Binding-site contacts:
Ligand atom C1 contacts residue ASN19 of chain 25.T at 1.7 Å.
Ligand atom C3 contacts residue ASN19 of chain 25.T at 4.1 Å.
Ligand atom O5 contacts residue ASN19 of chain 25.T at 2.8 Å (h-bond).
Ligand atom C5 contacts residue ASN19 of chain 25.T at 3.8 Å.
Ligand atom N2 contacts residue ASN19 of chain 25.T at 3.1 Å (h-bond).
Ligand atom O7 contacts residue ASN19 of chain 25.T at 4.1 Å.
Ligand atom C2 contacts residue ASN19 of chain 25.T at 3.0 Å.
Ligand atom C8 contacts residue ASN19 of chain 25.T at 4.3 Å.
Ligand atom C7 contacts residue ASN19 of chain 25.T at 3.6 Å.

The small molecule below binds the protein below.
Small molecule (SMILES): CC(=O)N[C@H]1[C@H](O[C@H]2[C@H](O)[C@@H](NC(C)=O)CO[C@@H]2CO)O[C@H](CO)[C@@H](O)[C@@H]1O

Sequence of chain 25.T:
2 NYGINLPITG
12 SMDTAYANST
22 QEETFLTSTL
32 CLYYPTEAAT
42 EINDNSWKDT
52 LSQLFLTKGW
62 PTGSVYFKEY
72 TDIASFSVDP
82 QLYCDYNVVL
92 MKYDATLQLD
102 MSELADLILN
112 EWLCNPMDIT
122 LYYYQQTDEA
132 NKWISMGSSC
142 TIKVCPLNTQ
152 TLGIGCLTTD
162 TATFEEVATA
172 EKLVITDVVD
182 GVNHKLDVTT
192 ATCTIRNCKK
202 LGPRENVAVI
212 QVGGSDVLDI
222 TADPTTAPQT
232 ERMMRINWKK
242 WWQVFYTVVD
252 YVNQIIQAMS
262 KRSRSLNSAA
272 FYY